Sequence of chain 2.A:
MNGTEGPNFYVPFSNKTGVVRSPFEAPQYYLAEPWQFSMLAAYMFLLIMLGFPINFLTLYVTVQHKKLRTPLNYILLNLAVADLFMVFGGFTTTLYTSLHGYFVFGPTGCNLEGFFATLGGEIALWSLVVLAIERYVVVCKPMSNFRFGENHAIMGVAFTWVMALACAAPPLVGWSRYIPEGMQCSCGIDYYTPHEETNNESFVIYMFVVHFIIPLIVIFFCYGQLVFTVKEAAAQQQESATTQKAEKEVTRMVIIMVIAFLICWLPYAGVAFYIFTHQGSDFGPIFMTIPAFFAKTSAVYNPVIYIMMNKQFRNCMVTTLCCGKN

Binding-site contacts:
Ligand atom C3 contacts residue ASN2 of chain 2.A at 3.6 Å.
Ligand atom C4 contacts residue ASN2 of chain 2.A at 3.6 Å.
Ligand atom C5 contacts residue ASP282 of chain 2.A at 3.8 Å.
Ligand atom O5 contacts residue ASN2 of chain 2.A at 2.3 Å (h-bond).
Ligand atom C1 contacts residue ASP282 of chain 2.A at 3.7 Å.
Ligand atom O7 contacts residue ASN2 of chain 2.A at 3.5 Å (h-bond).
Ligand atom O7 contacts residue SER281 of chain 2.A at 4.0 Å.
Ligand atom C6 contacts residue ASP282 of chain 2.A at 3.1 Å.
Ligand atom C1 contacts residue MET1 of chain 2.A at 4.3 Å (hydrophobic).
Ligand atom C3 contacts residue ASP282 of chain 2.A at 4.5 Å.
Ligand atom C2 contacts residue ASN2 of chain 2.A at 2.4 Å.
Ligand atom C2 contacts residue ASP282 of chain 2.A at 4.1 Å.
Ligand atom N2 contacts residue MET1 of chain 2.A at 4.3 Å.
Ligand atom C4 contacts residue ASP282 of chain 2.A at 3.7 Å.
Ligand atom C8 contacts residue MET1 of chain 2.A at 4.2 Å (hydrophobic).
Ligand atom C1 contacts residue ASN2 of chain 2.A at 1.3 Å.
Ligand atom C5 contacts residue ASN2 of chain 2.A at 3.5 Å.
Ligand atom O7 contacts residue GLY280 of chain 2.A at 3.9 Å.
Ligand atom O5 contacts residue ASP282 of chain 2.A at 3.6 Å (salt-bridge).
Ligand atom C7 contacts residue ASN2 of chain 2.A at 3.7 Å.
Ligand atom O6 contacts residue ASP282 of chain 2.A at 3.9 Å.
Ligand atom N2 contacts residue ASN2 of chain 2.A at 3.2 Å (h-bond).
Ligand atom C6 contacts residue ASN2 of chain 2.A at 4.4 Å.

This small molecule binds to this protein.
Small molecule (SMILES): CC(=O)N[C@@H]1[C@@H](O)[C@H](O)[C@@H](CO)O[C@H]1O